A small-molecule ligand and the protein it binds are described below.
Small molecule (SMILES): CCOCCOc1ccc(-c2cn(C[C@@H]3NC[C@@H](O)[C@H]3O)nn2)cc1

Sequence of chain 2.B:
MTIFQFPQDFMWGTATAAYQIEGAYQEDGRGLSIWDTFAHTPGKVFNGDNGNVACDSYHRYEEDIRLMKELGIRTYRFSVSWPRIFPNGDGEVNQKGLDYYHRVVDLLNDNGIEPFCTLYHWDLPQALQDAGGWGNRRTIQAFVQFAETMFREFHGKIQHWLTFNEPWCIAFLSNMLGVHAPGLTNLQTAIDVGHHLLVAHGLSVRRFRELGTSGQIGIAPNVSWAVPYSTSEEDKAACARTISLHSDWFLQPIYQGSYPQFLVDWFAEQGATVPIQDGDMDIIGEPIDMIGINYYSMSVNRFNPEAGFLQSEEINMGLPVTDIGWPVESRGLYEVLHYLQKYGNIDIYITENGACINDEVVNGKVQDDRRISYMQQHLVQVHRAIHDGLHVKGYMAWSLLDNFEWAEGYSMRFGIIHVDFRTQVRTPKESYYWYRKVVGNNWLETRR

Binding-site contacts:
Ligand atom C04 contacts residue GLU352 of chain 2.B at 3.1 Å.
Ligand atom O02 contacts residue GLN20 of chain 2.B at 3.0 Å (h-bond).
Ligand atom O01 contacts residue TRP398 of chain 2.B at 3.0 Å.
Ligand atom C05 contacts residue GLU405 of chain 2.B at 3.9 Å.
Ligand atom C17 contacts residue GLU405 of chain 2.B at 3.4 Å.
Ligand atom C10 contacts residue LEU173 of chain 2.B at 3.8 Å (hydrophobic).
Ligand atom C01 contacts residue TYR296 of chain 2.B at 4.0 Å (hydrophobic).
Ligand atom C04 contacts residue TRP398 of chain 2.B at 3.7 Å (hydrophobic).
Ligand atom C17 contacts residue GLU352 of chain 2.B at 4.0 Å.
Ligand atom C03 contacts residue GLU352 of chain 2.B at 3.1 Å.
Ligand atom O02 contacts residue TRP406 of chain 2.B at 3.4 Å (h-bond).
Ligand atom O03 contacts residue LEU173 of chain 2.B at 3.2 Å.
Ligand atom C03 contacts residue ASN165 of chain 2.B at 3.7 Å.
Ligand atom C12 contacts residue LEU173 of chain 2.B at 3.9 Å (hydrophobic).
Ligand atom N02 contacts residue GLU405 of chain 2.B at 3.9 Å.
Ligand atom O02 contacts residue TRP398 of chain 2.B at 3.5 Å.
Ligand atom C02 contacts residue LEU173 of chain 2.B at 4.0 Å (hydrophobic).
Ligand atom O01 contacts residue GLU405 of chain 2.B at 3.3 Å (salt-bridge).
Ligand atom N02 contacts residue TRP326 of chain 2.B at 3.9 Å.
Ligand atom C05 contacts residue TRP406 of chain 2.B at 3.9 Å (hydrophobic).
Ligand atom N03 contacts residue TRP326 of chain 2.B at 4.0 Å.
Ligand atom C05 contacts residue TRP398 of chain 2.B at 3.5 Å (hydrophobic).
Ligand atom C09 contacts residue GLU405 of chain 2.B at 3.6 Å.
Ligand atom N01 contacts residue TYR296 of chain 2.B at 3.9 Å.
Ligand atom C03 contacts residue HIS121 of chain 2.B at 4.0 Å.
Ligand atom N01 contacts residue GLU166 of chain 2.B at 2.9 Å (salt-bridge).
Ligand atom C17 contacts residue TRP406 of chain 2.B at 3.9 Å (hydrophobic).
Ligand atom C04 contacts residue HIS121 of chain 2.B at 3.7 Å.
Ligand atom N01 contacts residue GLU352 of chain 2.B at 3.0 Å (salt-bridge).
Ligand atom C11 contacts residue LEU173 of chain 2.B at 3.7 Å (hydrophobic).
Ligand atom O01 contacts residue GLN20 of chain 2.B at 2.7 Å (h-bond).
Ligand atom C05 contacts residue GLU352 of chain 2.B at 3.7 Å.
Ligand atom O01 contacts residue TRP406 of chain 2.B at 3.1 Å (h-bond).
Ligand atom C01 contacts residue GLU405 of chain 2.B at 3.1 Å.
Ligand atom C03 contacts residue GLU166 of chain 2.B at 2.6 Å.
Ligand atom O02 contacts residue GLU352 of chain 2.B at 3.8 Å.
Ligand atom C03 contacts residue TRP122 of chain 2.B at 3.6 Å (hydrophobic).
Ligand atom O02 contacts residue HIS121 of chain 2.B at 2.8 Å (h-bond).
Ligand atom C09 contacts residue TRP326 of chain 2.B at 3.8 Å (hydrophobic).
Ligand atom C05 contacts residue TYR296 of chain 2.B at 3.9 Å (hydrophobic).